The small molecule below binds the protein below.
Small molecule (SMILES): CC(=O)N[C@H]1[C@H](O[C@H]2[C@H](O)[C@@H](NC(C)=O)CO[C@@H]2CO)O[C@H](CO)[C@@H](O)[C@@H]1O

Binding-site contacts:
Ligand atom N2 contacts residue HIS87 of chain 1.C at 4.3 Å.
Ligand atom C8 contacts residue HIS87 of chain 1.C at 4.2 Å.
Ligand atom C4 contacts residue ASN243 of chain 1.C at 4.4 Å.
Ligand atom C5 contacts residue ASN243 of chain 1.C at 3.8 Å.
Ligand atom C2 contacts residue ASN243 of chain 1.C at 2.5 Å.
Ligand atom C7 contacts residue ASN243 of chain 1.C at 3.2 Å.
Ligand atom C3 contacts residue ASN243 of chain 1.C at 3.9 Å.
Ligand atom O7 contacts residue ASN243 of chain 1.C at 3.1 Å (h-bond).
Ligand atom O6 contacts residue LYS231 of chain 1.C at 4.1 Å.
Ligand atom N2 contacts residue ASN243 of chain 1.C at 3.0 Å (h-bond).
Ligand atom O5 contacts residue ASN243 of chain 1.C at 2.5 Å (h-bond).
Ligand atom C1 contacts residue LYS231 of chain 1.C at 3.9 Å.
Ligand atom C5 contacts residue LYS231 of chain 1.C at 4.5 Å.
Ligand atom C8 contacts residue ASN243 of chain 1.C at 3.8 Å.
Ligand atom C1 contacts residue ASN243 of chain 1.C at 1.5 Å.
Ligand atom O5 contacts residue LYS231 of chain 1.C at 3.8 Å.

Sequence of chain 1.C:
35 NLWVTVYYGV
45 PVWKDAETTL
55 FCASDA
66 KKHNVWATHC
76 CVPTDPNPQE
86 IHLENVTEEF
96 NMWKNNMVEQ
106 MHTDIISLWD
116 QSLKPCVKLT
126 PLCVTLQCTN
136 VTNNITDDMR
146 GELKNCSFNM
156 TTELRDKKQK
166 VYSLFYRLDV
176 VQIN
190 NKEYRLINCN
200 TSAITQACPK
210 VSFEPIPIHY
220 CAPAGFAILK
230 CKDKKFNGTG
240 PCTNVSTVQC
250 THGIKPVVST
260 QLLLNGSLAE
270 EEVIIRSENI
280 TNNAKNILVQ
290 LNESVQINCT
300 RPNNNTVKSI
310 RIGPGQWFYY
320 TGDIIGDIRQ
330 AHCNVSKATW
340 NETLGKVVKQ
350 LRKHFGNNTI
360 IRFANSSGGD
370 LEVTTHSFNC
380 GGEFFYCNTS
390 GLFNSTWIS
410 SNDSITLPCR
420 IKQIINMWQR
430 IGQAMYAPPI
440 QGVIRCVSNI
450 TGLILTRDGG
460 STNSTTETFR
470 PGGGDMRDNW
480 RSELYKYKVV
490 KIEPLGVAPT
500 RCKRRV